The protein below binds the small molecule below.
Small molecule (SMILES): CC(=O)N[C@H]1[C@H](O[C@H]2[C@H](O)[C@@H](NC(C)=O)CO[C@@H]2CO)O[C@H](CO)[C@@H](O)[C@@H]1O

Sequence of chain 1.B:
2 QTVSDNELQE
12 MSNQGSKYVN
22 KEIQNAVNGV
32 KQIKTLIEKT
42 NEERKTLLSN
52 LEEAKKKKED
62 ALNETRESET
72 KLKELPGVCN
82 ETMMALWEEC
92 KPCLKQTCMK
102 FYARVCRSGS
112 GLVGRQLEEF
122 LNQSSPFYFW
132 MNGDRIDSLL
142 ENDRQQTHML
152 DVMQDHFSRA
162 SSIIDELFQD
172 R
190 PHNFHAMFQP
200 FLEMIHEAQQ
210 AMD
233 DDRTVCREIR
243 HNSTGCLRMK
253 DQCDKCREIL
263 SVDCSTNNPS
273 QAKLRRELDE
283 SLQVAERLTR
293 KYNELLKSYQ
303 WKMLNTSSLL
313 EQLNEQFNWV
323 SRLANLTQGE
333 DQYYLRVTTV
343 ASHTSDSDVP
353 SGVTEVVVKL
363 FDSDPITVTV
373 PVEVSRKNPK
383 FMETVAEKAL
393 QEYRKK

Binding-site contacts:
Ligand atom C2 contacts residue ASN327 of chain 1.B at 2.5 Å.
Ligand atom C4 contacts residue ASN327 of chain 1.B at 4.2 Å.
Ligand atom C5 contacts residue ASN327 of chain 1.B at 3.6 Å.
Ligand atom C8 contacts residue HIS194 of chain 1.B at 4.5 Å.
Ligand atom C7 contacts residue ASN327 of chain 1.B at 3.5 Å.
Ligand atom O5 contacts residue ASN327 of chain 1.B at 2.3 Å (h-bond).
Ligand atom N2 contacts residue ASN327 of chain 1.B at 3.0 Å (h-bond).
Ligand atom O7 contacts residue SER323 of chain 1.B at 3.4 Å (h-bond).
Ligand atom C7 contacts residue SER323 of chain 1.B at 3.6 Å.
Ligand atom O7 contacts residue ASN327 of chain 1.B at 3.6 Å.
Ligand atom C8 contacts residue ASN327 of chain 1.B at 4.0 Å.
Ligand atom C3 contacts residue ASN327 of chain 1.B at 3.8 Å.
Ligand atom C1 contacts residue ASN327 of chain 1.B at 1.4 Å.
Ligand atom O7 contacts residue ARG324 of chain 1.B at 4.2 Å.
Ligand atom C3 contacts residue HIS194 of chain 1.B at 4.2 Å.
Ligand atom C8 contacts residue SER323 of chain 1.B at 3.5 Å.
Ligand atom N2 contacts residue HIS194 of chain 1.B at 4.3 Å.
Ligand atom C8 contacts residue PHE193 of chain 1.B at 4.3 Å (hydrophobic).
Ligand atom O3 contacts residue HIS194 of chain 1.B at 3.6 Å.